This protein binds this small molecule.
Small molecule (SMILES): CC(=O)N[C@@H]1[C@@H](O)[C@H](O)[C@@H](CO)O[C@H]1O

Binding-site contacts:
Ligand atom C2 contacts residue ASN214 of chain 1.D at 2.5 Å.
Ligand atom C6 contacts residue GOL1 of chain 1.LB at 3.9 Å.
Ligand atom O5 contacts residue ASN214 of chain 1.D at 2.4 Å (h-bond).
Ligand atom O6 contacts residue GOL1 of chain 1.LB at 3.2 Å (h-bond).
Ligand atom N2 contacts residue ASN214 of chain 1.D at 2.9 Å (h-bond).
Ligand atom O5 contacts residue GOL1 of chain 1.LB at 3.2 Å (h-bond).
Ligand atom C4 contacts residue ASN214 of chain 1.D at 4.2 Å.
Ligand atom C1 contacts residue GOL1 of chain 1.LB at 3.5 Å.
Ligand atom O7 contacts residue ASN214 of chain 1.D at 4.3 Å.
Ligand atom C3 contacts residue ASN214 of chain 1.D at 3.8 Å.
Ligand atom C8 contacts residue ASN214 of chain 1.D at 3.6 Å.
Ligand atom C1 contacts residue ASN214 of chain 1.D at 1.4 Å.
Ligand atom C5 contacts residue GOL1 of chain 1.LB at 3.5 Å.
Ligand atom C7 contacts residue ASN214 of chain 1.D at 3.5 Å.
Ligand atom C5 contacts residue ASN214 of chain 1.D at 3.7 Å.

Sequence of chain 1.D:
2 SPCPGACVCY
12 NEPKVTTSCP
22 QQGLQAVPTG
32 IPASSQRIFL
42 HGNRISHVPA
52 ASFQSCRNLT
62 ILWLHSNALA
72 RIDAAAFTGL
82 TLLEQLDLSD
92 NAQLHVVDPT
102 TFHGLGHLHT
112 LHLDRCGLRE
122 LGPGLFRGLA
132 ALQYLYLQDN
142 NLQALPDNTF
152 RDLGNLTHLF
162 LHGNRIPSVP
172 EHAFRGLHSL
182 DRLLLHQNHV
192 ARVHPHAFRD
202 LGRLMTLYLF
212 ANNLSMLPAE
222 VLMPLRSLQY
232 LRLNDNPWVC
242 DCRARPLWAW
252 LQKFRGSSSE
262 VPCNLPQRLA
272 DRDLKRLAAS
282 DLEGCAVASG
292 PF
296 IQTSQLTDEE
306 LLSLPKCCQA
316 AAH